Sequence of chain 1.G:
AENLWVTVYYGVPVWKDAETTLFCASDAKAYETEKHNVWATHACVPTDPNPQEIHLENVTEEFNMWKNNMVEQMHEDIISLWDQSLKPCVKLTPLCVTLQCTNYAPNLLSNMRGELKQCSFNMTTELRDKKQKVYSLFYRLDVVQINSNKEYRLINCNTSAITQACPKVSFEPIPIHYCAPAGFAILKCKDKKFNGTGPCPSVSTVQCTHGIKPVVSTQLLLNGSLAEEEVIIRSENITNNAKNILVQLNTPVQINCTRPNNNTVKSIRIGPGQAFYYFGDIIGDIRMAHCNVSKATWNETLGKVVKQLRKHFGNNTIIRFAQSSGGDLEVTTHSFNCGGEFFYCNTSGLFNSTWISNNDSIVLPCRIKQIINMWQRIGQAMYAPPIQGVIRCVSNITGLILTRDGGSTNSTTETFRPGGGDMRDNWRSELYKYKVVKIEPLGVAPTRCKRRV

A protein and the small-molecule ligand that binds it are described below.
Small molecule (SMILES): CC(=O)N[C@H]1[C@H](O[C@H]2[C@H](O)[C@@H](NC(C)=O)CO[C@@H]2CO)O[C@H](CO)[C@@H](O)[C@@H]1O

Binding-site contacts:
Ligand atom O5 contacts residue ASN355 of chain 1.G at 2.3 Å (h-bond).
Ligand atom O7 contacts residue ASN355 of chain 1.G at 4.1 Å.
Ligand atom C2 contacts residue ASN355 of chain 1.G at 2.6 Å.
Ligand atom C5 contacts residue ASN355 of chain 1.G at 3.5 Å.
Ligand atom C8 contacts residue ASN355 of chain 1.G at 3.5 Å.
Ligand atom C5 contacts residue SER357 of chain 1.G at 4.0 Å.
Ligand atom O5 contacts residue SER357 of chain 1.G at 3.4 Å (h-bond).
Ligand atom C1 contacts residue SER357 of chain 1.G at 3.4 Å.
Ligand atom C7 contacts residue ARG387 of chain 1.G at 4.4 Å.
Ligand atom C8 contacts residue ARG387 of chain 1.G at 4.1 Å.
Ligand atom N2 contacts residue ASN355 of chain 1.G at 2.6 Å (h-bond).
Ligand atom O7 contacts residue ARG387 of chain 1.G at 3.8 Å.
Ligand atom C1 contacts residue ASN355 of chain 1.G at 1.4 Å.
Ligand atom C7 contacts residue ASN355 of chain 1.G at 3.2 Å.
Ligand atom C4 contacts residue ASN355 of chain 1.G at 4.2 Å.
Ligand atom C6 contacts residue SER357 of chain 1.G at 4.4 Å.
Ligand atom C3 contacts residue ASN355 of chain 1.G at 3.9 Å.